Binding-site contacts:
Ligand atom C6 contacts residue ALA28 of chain 1.A at 3.5 Å (hydrophobic).
Ligand atom C40 contacts residue ASP30 of chain 1.A at 3.0 Å.
Ligand atom O28 contacts residue ASP29 of chain 1.B at 2.8 Å (salt-bridge).
Ligand atom C29 contacts residue GLY27 of chain 1.B at 3.7 Å.
Ligand atom C16 contacts residue ASP25 of chain 1.A at 3.1 Å.
Ligand atom C7 contacts residue ASP30 of chain 1.A at 3.3 Å.
Ligand atom C4 contacts residue GLY48 of chain 1.A at 3.3 Å.
Ligand atom O9 contacts residue ILE50 of chain 1.B at 3.6 Å.
Ligand atom C7 contacts residue VAL32 of chain 1.A at 3.6 Å (hydrophobic).
Ligand atom C36 contacts residue GLY49 of chain 1.B at 3.6 Å.
Ligand atom C33 contacts residue GLY27 of chain 1.B at 3.3 Å.
Ligand atom C13 contacts residue ASP25 of chain 1.B at 3.6 Å.
Ligand atom C32 contacts residue GLY27 of chain 1.B at 3.7 Å.
Ligand atom O18 contacts residue GLY27 of chain 1.B at 3.3 Å.
Ligand atom C17 contacts residue ASP25 of chain 1.A at 3.2 Å.
Ligand atom O26 contacts residue ASP29 of chain 1.B at 3.1 Å (salt-bridge).
Ligand atom O23 contacts residue ALA28 of chain 1.B at 3.4 Å.
Ligand atom O18 contacts residue ASP25 of chain 1.B at 2.5 Å (salt-bridge).
Ligand atom O9 contacts residue ILE84 of chain 1.A at 3.6 Å.
Ligand atom C7 contacts residue ALA28 of chain 1.A at 3.4 Å (hydrophobic).
Ligand atom C31 contacts residue GLY48 of chain 1.B at 3.2 Å.
Ligand atom C15 contacts residue VAL82 of chain 1.B at 3.3 Å (hydrophobic).
Ligand atom C12 contacts residue GLY27 of chain 1.A at 3.6 Å.
Ligand atom C35 contacts residue PRO81 of chain 1.A at 3.7 Å (hydrophobic).
Ligand atom O39 contacts residue ASP30 of chain 1.A at 2.8 Å (salt-bridge).
Ligand atom C17 contacts residue ASP25 of chain 1.B at 3.4 Å.
Ligand atom C36 contacts residue PRO81 of chain 1.A at 3.5 Å (hydrophobic).
Ligand atom O18 contacts residue ASP25 of chain 1.A at 2.4 Å (salt-bridge).
Ligand atom O10 contacts residue ILE50 of chain 1.B at 3.1 Å.
Ligand atom C32 contacts residue ILE84 of chain 1.A at 3.8 Å (hydrophobic).
Ligand atom N20 contacts residue GLY27 of chain 1.B at 3.0 Å (h-bond).
Ligand atom C36 contacts residue ILE50 of chain 1.B at 3.6 Å (hydrophobic).
Ligand atom O26 contacts residue ALA28 of chain 1.B at 3.8 Å.
Ligand atom C32 contacts residue ASP25 of chain 1.A at 3.2 Å.
Ligand atom C27 contacts residue ASP29 of chain 1.B at 3.5 Å.
Ligand atom C30 contacts residue GLY48 of chain 1.B at 3.1 Å.
Ligand atom O26 contacts residue ASP30 of chain 1.B at 3.1 Å (salt-bridge).
Ligand atom C29 contacts residue ASP29 of chain 1.B at 3.6 Å.
Ligand atom C37 contacts residue ILE50 of chain 1.B at 3.8 Å (hydrophobic).
Ligand atom O10 contacts residue GLY49 of chain 1.A at 3.3 Å.

Sequence of chain 1.B:
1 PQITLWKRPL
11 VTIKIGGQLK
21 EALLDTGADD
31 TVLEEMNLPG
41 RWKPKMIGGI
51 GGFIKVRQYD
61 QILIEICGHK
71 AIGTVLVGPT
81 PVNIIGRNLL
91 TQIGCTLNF

The small molecule below binds the protein below.
Small molecule (SMILES): CC(C)CN(C[C@@H](O)[C@H](Cc1ccccc1)NC(=O)O[C@H]1CO[C@H]2OCC[C@H]21)S(=O)(=O)c1ccc2c(c1)OCO2

Sequence of chain 1.A:
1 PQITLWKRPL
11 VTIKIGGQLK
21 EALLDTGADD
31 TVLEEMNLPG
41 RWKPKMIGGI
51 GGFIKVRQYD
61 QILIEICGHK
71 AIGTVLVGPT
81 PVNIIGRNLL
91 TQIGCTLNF